Binding-site contacts:
Ligand atom O6 contacts residue TYR168 of chain 1.B at 3.8 Å.
Ligand atom N2 contacts residue ASN193 of chain 1.B at 2.8 Å (h-bond).
Ligand atom O7 contacts residue TYR168 of chain 1.B at 2.7 Å (h-bond).
Ligand atom O5 contacts residue ASN193 of chain 1.B at 2.4 Å (h-bond).
Ligand atom O5 contacts residue VAL169 of chain 1.B at 3.3 Å.
Ligand atom C6 contacts residue VAL169 of chain 1.B at 4.3 Å (hydrophobic).
Ligand atom C1 contacts residue VAL169 of chain 1.B at 3.5 Å (hydrophobic).
Ligand atom C2 contacts residue VAL169 of chain 1.B at 3.8 Å (hydrophobic).
Ligand atom C1 contacts residue ASN193 of chain 1.B at 1.4 Å.
Ligand atom C7 contacts residue PRO166 of chain 1.B at 4.3 Å (hydrophobic).
Ligand atom C4 contacts residue TYR168 of chain 1.B at 3.6 Å (hydrophobic).
Ligand atom O5 contacts residue TYR168 of chain 1.B at 3.6 Å (h-bond).
Ligand atom O4 contacts residue TYR168 of chain 1.B at 4.1 Å.
Ligand atom O7 contacts residue CYS161 of chain 1.B at 3.3 Å (h-bond).
Ligand atom C8 contacts residue CYS161 of chain 1.B at 4.3 Å (hydrophobic).
Ligand atom C5 contacts residue TYR168 of chain 1.B at 4.1 Å (hydrophobic).
Ligand atom C4 contacts residue VAL169 of chain 1.B at 4.2 Å (hydrophobic).
Ligand atom O7 contacts residue CYS167 of chain 1.B at 3.1 Å (h-bond).
Ligand atom C3 contacts residue ASN193 of chain 1.B at 3.8 Å.
Ligand atom O5 contacts residue SER170 of chain 1.B at 3.4 Å (h-bond).
Ligand atom C5 contacts residue ASN193 of chain 1.B at 3.7 Å.
Ligand atom O6 contacts residue SER170 of chain 1.B at 2.7 Å (h-bond).
Ligand atom C8 contacts residue TYR162 of chain 1.B at 3.6 Å (hydrophobic).
Ligand atom C3 contacts residue TYR168 of chain 1.B at 4.1 Å (hydrophobic).
Ligand atom C4 contacts residue ASN193 of chain 1.B at 4.2 Å.
Ligand atom C2 contacts residue ASN193 of chain 1.B at 2.4 Å.
Ligand atom C7 contacts residue ASN193 of chain 1.B at 3.6 Å.
Ligand atom C6 contacts residue SER170 of chain 1.B at 3.9 Å.
Ligand atom C8 contacts residue PRO166 of chain 1.B at 4.0 Å (hydrophobic).
Ligand atom O7 contacts residue ASN193 of chain 1.B at 4.0 Å.
Ligand atom C7 contacts residue CYS167 of chain 1.B at 4.2 Å (hydrophobic).
Ligand atom C8 contacts residue TYR163 of chain 1.B at 4.0 Å (hydrophobic).
Ligand atom O3 contacts residue TYR168 of chain 1.B at 3.5 Å.
Ligand atom O7 contacts residue VAL169 of chain 1.B at 4.2 Å.
Ligand atom C2 contacts residue TYR168 of chain 1.B at 4.0 Å (hydrophobic).
Ligand atom O7 contacts residue PRO166 of chain 1.B at 3.8 Å.
Ligand atom C5 contacts residue VAL169 of chain 1.B at 4.2 Å (hydrophobic).
Ligand atom C1 contacts residue TYR168 of chain 1.B at 3.7 Å (hydrophobic).
Ligand atom C7 contacts residue TYR168 of chain 1.B at 3.9 Å (hydrophobic).
Ligand atom C7 contacts residue CYS161 of chain 1.B at 3.8 Å (hydrophobic).

Sequence of chain 1.B:
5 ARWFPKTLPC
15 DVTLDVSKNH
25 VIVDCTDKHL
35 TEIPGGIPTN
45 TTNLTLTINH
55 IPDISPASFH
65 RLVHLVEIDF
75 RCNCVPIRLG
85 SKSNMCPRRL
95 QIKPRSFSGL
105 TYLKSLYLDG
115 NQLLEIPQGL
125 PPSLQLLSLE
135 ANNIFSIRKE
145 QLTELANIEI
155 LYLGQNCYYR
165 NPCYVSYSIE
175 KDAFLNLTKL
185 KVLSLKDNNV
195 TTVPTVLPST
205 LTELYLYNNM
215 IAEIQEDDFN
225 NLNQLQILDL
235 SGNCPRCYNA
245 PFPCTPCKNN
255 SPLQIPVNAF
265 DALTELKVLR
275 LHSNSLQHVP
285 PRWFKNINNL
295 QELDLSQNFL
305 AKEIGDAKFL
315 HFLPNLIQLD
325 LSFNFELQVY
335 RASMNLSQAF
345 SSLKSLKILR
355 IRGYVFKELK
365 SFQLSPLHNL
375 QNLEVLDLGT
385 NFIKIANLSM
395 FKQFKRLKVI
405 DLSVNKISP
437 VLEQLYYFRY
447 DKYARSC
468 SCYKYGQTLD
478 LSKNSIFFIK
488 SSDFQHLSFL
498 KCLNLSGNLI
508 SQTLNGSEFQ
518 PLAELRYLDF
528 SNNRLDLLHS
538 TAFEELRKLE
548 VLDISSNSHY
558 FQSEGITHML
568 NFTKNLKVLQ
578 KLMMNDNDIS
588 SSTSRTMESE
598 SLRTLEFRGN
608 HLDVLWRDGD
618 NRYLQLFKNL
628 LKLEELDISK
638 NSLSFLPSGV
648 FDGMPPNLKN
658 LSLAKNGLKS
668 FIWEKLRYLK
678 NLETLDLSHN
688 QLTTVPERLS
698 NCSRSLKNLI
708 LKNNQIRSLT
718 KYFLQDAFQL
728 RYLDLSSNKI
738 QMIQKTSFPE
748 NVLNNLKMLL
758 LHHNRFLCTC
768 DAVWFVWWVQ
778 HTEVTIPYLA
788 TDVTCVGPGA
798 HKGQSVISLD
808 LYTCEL

This protein binds this small molecule.
Small molecule (SMILES): CC(=O)N[C@H]1[C@H](O[C@H]2[C@H](O)[C@@H](NC(C)=O)CO[C@@H]2CO)O[C@H](CO)[C@@H](O)[C@@H]1O